Sequence of chain 1.B:
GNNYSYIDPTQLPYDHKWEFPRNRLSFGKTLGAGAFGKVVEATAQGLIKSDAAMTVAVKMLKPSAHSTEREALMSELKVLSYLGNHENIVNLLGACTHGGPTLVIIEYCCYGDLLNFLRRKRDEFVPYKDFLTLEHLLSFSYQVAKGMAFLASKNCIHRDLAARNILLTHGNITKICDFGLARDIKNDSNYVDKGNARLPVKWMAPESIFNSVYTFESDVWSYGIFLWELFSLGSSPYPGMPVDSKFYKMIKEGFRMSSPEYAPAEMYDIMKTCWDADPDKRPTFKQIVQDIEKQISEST

A protein and the small-molecule ligand that binds it are described below.
Small molecule (SMILES): Cn1cc(-c2cc3c(N4CCN(c5ncc([C@@](C)(N)c6ccc(F)cc6)cn5)CC4)ncnn3c2)cn1

Binding-site contacts:
Ligand atom C3 contacts residue CYS126 of chain 1.B at 3.6 Å (hydrophobic).
Ligand atom F contacts residue LEU78 of chain 1.B at 3.4 Å.
Ligand atom C16 contacts residue GLY54 of chain 1.B at 3.7 Å.
Ligand atom C16 contacts residue LYS55 of chain 1.B at 3.5 Å.
Ligand atom C16 contacts residue MET77 of chain 1.B at 3.2 Å (hydrophobic).
Ligand atom C16 contacts residue LYS76 of chain 1.B at 3.6 Å.
Ligand atom C24 contacts residue LEU48 of chain 1.B at 3.8 Å (hydrophobic).
Ligand atom C23 contacts residue LEU192 of chain 1.B at 3.5 Å (hydrophobic).
Ligand atom C15 contacts residue GLY54 of chain 1.B at 3.6 Å.
Ligand atom N9 contacts residue GLU124 of chain 1.B at 3.7 Å.
Ligand atom N8 contacts residue LEU192 of chain 1.B at 3.3 Å.
Ligand atom C4 contacts residue TYR125 of chain 1.B at 3.5 Å (hydrophobic).
Ligand atom C25 contacts residue GLY129 of chain 1.B at 3.6 Å.
Ligand atom N7 contacts residue GLY49 of chain 1.B at 3.6 Å.
Ligand atom N9 contacts residue CYS126 of chain 1.B at 3.2 Å (h-bond).
Ligand atom C13 contacts residue GLY54 of chain 1.B at 3.5 Å.
Ligand atom C1 contacts residue CYS127 of chain 1.B at 3.5 Å (hydrophobic).
Ligand atom C23 contacts residue ALA74 of chain 1.B at 3.5 Å (hydrophobic).
Ligand atom C4 contacts residue CYS126 of chain 1.B at 2.9 Å (hydrophobic).
Ligand atom C18 contacts residue LYS76 of chain 1.B at 3.7 Å.
Ligand atom C1 contacts residue TYR125 of chain 1.B at 3.7 Å (hydrophobic).
Ligand atom F contacts residue MET77 of chain 1.B at 3.4 Å.
Ligand atom C22 contacts residue CYS202 of chain 1.B at 3.6 Å (hydrophobic).
Ligand atom C23 contacts residue GLU124 of chain 1.B at 3.5 Å.
Ligand atom C2 contacts residue GLY129 of chain 1.B at 3.5 Å.
Ligand atom C5 contacts residue LEU48 of chain 1.B at 3.6 Å (hydrophobic).
Ligand atom C7 contacts residue LEU48 of chain 1.B at 3.7 Å (hydrophobic).
Ligand atom C15 contacts residue LYS55 of chain 1.B at 3.5 Å.
Ligand atom C13 contacts residue GLY51 of chain 1.B at 3.4 Å.
Ligand atom C1 contacts residue CYS126 of chain 1.B at 3.5 Å (hydrophobic).
Ligand atom C17 contacts residue MET77 of chain 1.B at 3.6 Å (hydrophobic).
Ligand atom C6 contacts residue LEU192 of chain 1.B at 3.5 Å (hydrophobic).
Ligand atom C9 contacts residue VAL56 of chain 1.B at 3.6 Å (hydrophobic).
Ligand atom C1 contacts residue GLY129 of chain 1.B at 3.6 Å.
Ligand atom F contacts residue LEU90 of chain 1.B at 3.7 Å.
Ligand atom N1 contacts residue CYS127 of chain 1.B at 3.5 Å (h-bond).
Ligand atom N2 contacts residue LEU48 of chain 1.B at 3.5 Å.
Ligand atom C17 contacts residue LYS76 of chain 1.B at 3.5 Å.
Ligand atom C3 contacts residue LEU48 of chain 1.B at 3.7 Å (hydrophobic).
Ligand atom N9 contacts residue TYR125 of chain 1.B at 3.5 Å.